Sequence of chain 1.D:
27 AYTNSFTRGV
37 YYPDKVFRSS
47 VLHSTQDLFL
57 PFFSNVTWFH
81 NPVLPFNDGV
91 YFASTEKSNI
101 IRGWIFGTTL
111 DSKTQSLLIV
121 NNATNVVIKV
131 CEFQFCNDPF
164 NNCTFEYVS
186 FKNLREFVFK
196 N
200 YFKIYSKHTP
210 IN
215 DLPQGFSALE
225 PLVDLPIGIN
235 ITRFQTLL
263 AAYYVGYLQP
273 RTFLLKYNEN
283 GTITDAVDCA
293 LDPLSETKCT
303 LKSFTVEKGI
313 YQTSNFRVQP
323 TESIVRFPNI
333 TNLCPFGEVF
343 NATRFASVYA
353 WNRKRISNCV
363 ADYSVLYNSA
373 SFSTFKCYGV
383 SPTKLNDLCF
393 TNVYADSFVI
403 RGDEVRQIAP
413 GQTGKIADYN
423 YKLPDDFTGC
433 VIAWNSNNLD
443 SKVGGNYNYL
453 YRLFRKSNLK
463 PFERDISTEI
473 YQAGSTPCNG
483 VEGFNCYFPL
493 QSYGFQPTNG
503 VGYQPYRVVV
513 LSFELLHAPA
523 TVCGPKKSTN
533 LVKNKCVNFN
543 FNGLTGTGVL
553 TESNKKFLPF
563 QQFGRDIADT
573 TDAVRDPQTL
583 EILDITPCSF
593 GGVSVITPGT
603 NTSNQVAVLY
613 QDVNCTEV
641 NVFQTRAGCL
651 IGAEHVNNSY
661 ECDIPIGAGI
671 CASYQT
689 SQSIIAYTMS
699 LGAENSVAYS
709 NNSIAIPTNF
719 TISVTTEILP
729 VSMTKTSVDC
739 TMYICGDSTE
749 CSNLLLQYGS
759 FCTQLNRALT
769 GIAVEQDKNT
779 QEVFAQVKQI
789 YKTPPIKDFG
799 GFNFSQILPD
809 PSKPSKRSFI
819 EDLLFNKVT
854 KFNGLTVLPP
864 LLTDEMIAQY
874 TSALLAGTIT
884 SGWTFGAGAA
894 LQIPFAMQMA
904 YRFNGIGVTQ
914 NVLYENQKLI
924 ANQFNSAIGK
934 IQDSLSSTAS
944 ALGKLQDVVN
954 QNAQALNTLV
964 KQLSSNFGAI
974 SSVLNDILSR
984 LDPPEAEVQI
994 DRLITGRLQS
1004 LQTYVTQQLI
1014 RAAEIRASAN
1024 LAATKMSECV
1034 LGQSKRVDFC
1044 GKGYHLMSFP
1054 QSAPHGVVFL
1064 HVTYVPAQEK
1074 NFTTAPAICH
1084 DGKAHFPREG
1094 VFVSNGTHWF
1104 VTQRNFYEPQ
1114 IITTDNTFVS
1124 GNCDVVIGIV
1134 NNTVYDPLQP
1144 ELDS

A small-molecule ligand and the protein it binds are described below.
Small molecule (SMILES): CC(=O)N[C@@H]1[C@@H](O)[C@H](O)[C@@H](CO)O[C@H]1O

Binding-site contacts:
Ligand atom C5 contacts residue ASN603 of chain 1.D at 3.7 Å.
Ligand atom C3 contacts residue ASN603 of chain 1.D at 3.8 Å.
Ligand atom C1 contacts residue ASN603 of chain 1.D at 1.4 Å.
Ligand atom O6 contacts residue ASN603 of chain 1.D at 4.5 Å.
Ligand atom C2 contacts residue ASN603 of chain 1.D at 2.5 Å.
Ligand atom C8 contacts residue ASN603 of chain 1.D at 4.4 Å.
Ligand atom O7 contacts residue ASN603 of chain 1.D at 3.3 Å (h-bond).
Ligand atom C7 contacts residue ASN603 of chain 1.D at 3.2 Å.
Ligand atom O5 contacts residue ASN603 of chain 1.D at 2.4 Å (h-bond).
Ligand atom C4 contacts residue ASN603 of chain 1.D at 4.3 Å.
Ligand atom N2 contacts residue ASN603 of chain 1.D at 2.9 Å (h-bond).